Binding-site contacts:
Ligand atom C5' contacts residue TYR113 of chain 1.A at 3.4 Å (hydrophobic).
Ligand atom N3 contacts residue LEU89 of chain 1.A at 4.0 Å.
Ligand atom O2 contacts residue TYR115 of chain 1.A at 3.6 Å.
Ligand atom O4' contacts residue ARG87 of chain 1.A at 3.0 Å (salt-bridge).
Ligand atom C4 contacts residue LEU89 of chain 1.A at 3.7 Å (hydrophobic).
Ligand atom C5 contacts residue TYR113 of chain 1.A at 3.9 Å (hydrophobic).
Ligand atom O4 contacts residue TYR115 of chain 1.A at 4.0 Å.
Ligand atom O5P contacts residue ASP21 of chain 1.A at 3.9 Å.
Ligand atom P1 contacts residue TYR85 of chain 1.A at 3.6 Å.
Ligand atom P2 contacts residue CA1 of chain 1.B at 3.9 Å.
Ligand atom O5P contacts residue ASP40 of chain 1.A at 2.9 Å (salt-bridge).
Ligand atom O5' contacts residue ARG87 of chain 1.A at 3.1 Å (salt-bridge).
Ligand atom O6P contacts residue ARG35 of chain 1.A at 3.3 Å (salt-bridge).
Ligand atom C2 contacts residue ASP83 of chain 1.A at 3.9 Å.
Ligand atom C2 contacts residue TYR115 of chain 1.A at 3.4 Å (hydrophobic).
Ligand atom C4 contacts residue TYR115 of chain 1.A at 3.6 Å (hydrophobic).
Ligand atom O5' contacts residue ARG35 of chain 1.A at 3.3 Å (salt-bridge).
Ligand atom C5 contacts residue LEU89 of chain 1.A at 4.0 Å (hydrophobic).
Ligand atom N1 contacts residue TYR115 of chain 1.A at 4.0 Å.
Ligand atom C5M contacts residue LEU36 of chain 1.A at 3.9 Å (hydrophobic).
Ligand atom O1P contacts residue TYR85 of chain 1.A at 2.8 Å (h-bond).
Ligand atom O5P contacts residue CA1 of chain 1.B at 2.6 Å.
Ligand atom C4' contacts residue ARG87 of chain 1.A at 3.8 Å.
Ligand atom C2' contacts residue TYR115 of chain 1.A at 3.6 Å (hydrophobic).
Ligand atom C5M contacts residue ARG35 of chain 1.A at 3.7 Å.
Ligand atom C5M contacts residue TYR113 of chain 1.A at 3.9 Å (hydrophobic).
Ligand atom O3' contacts residue LYS84 of chain 1.A at 3.5 Å (salt-bridge).
Ligand atom O2P contacts residue LYS84 of chain 1.A at 2.6 Å (salt-bridge).
Ligand atom O4 contacts residue LEU89 of chain 1.A at 3.6 Å.
Ligand atom O2P contacts residue TYR85 of chain 1.A at 3.4 Å (h-bond).
Ligand atom O6P contacts residue ARG87 of chain 1.A at 2.9 Å (salt-bridge).
Ligand atom C2' contacts residue TYR113 of chain 1.A at 3.8 Å (hydrophobic).
Ligand atom O5P contacts residue ARG35 of chain 1.A at 2.8 Å (salt-bridge).
Ligand atom P1 contacts residue LYS84 of chain 1.A at 3.6 Å.
Ligand atom P2 contacts residue ARG87 of chain 1.A at 4.0 Å.
Ligand atom N3 contacts residue TYR115 of chain 1.A at 3.1 Å.
Ligand atom O2 contacts residue ASP83 of chain 1.A at 3.7 Å.
Ligand atom O4 contacts residue LEU37 of chain 1.A at 3.9 Å.
Ligand atom O3' contacts residue TYR85 of chain 1.A at 4.0 Å.
Ligand atom P2 contacts residue ARG35 of chain 1.A at 3.5 Å.

Sequence of chain 1.A:
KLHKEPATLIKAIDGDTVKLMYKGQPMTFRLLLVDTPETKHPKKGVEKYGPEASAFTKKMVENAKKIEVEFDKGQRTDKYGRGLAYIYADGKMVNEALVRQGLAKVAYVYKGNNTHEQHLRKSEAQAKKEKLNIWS

A small-molecule ligand and the protein it binds are described below.
Small molecule (SMILES): Cc1cn([C@H]2C[C@H](OP(=O)(O)O)[C@@H](COP(=O)(O)O)O2)c(=O)[nH]c1=O